Binding-site contacts:
Ligand atom N contacts residue ZN1 of chain 1.G at 3.3 Å.
Ligand atom O contacts residue HIS116 of chain 1.B at 4.5 Å.
Ligand atom O contacts residue ARG83 of chain 1.B at 3.7 Å.
Ligand atom CA contacts residue ZN1 of chain 1.G at 3.6 Å.
Ligand atom CA contacts residue HIS177 of chain 1.B at 4.0 Å.
Ligand atom CA contacts residue HIS116 of chain 1.B at 4.4 Å.
Ligand atom O contacts residue SER114 of chain 1.B at 3.9 Å.
Ligand atom N contacts residue HIS177 of chain 1.B at 4.2 Å.
Ligand atom C contacts residue SER114 of chain 1.B at 3.7 Å.
Ligand atom OXT contacts residue GLU115 of chain 1.B at 4.3 Å.
Ligand atom CA contacts residue PHE107 of chain 1.B at 3.9 Å (hydrophobic).
Ligand atom CA contacts residue ALA109 of chain 1.B at 4.3 Å (hydrophobic).
Ligand atom N contacts residue GLU174 of chain 1.B at 3.2 Å (salt-bridge).
Ligand atom N contacts residue PHE107 of chain 1.B at 3.1 Å (h-bond).
Ligand atom OXT contacts residue ZN1 of chain 1.G at 4.4 Å.
Ligand atom OXT contacts residue GLN88 of chain 1.B at 4.3 Å.
Ligand atom OXT contacts residue HIS116 of chain 1.B at 3.2 Å.
Ligand atom CB contacts residue GLU174 of chain 1.B at 3.6 Å.
Ligand atom CB contacts residue TYR161 of chain 1.B at 3.6 Å (hydrophobic).
Ligand atom CB contacts residue ALA109 of chain 1.B at 3.9 Å (hydrophobic).
Ligand atom O contacts residue ALA109 of chain 1.B at 3.1 Å (h-bond).
Ligand atom OXT contacts residue ARG83 of chain 1.B at 4.1 Å.
Ligand atom C contacts residue ARG83 of chain 1.B at 4.1 Å.
Ligand atom OXT contacts residue ALA109 of chain 1.B at 3.7 Å.
Ligand atom CA contacts residue TYR161 of chain 1.B at 4.2 Å (hydrophobic).
Ligand atom OXT contacts residue HIS177 of chain 1.B at 4.3 Å.
Ligand atom O contacts residue PHE107 of chain 1.B at 4.2 Å.
Ligand atom O contacts residue GLN88 of chain 1.B at 3.2 Å (h-bond).
Ligand atom C contacts residue GLN88 of chain 1.B at 4.2 Å.
Ligand atom O contacts residue VAL108 of chain 1.B at 3.9 Å.
Ligand atom CB contacts residue ILE171 of chain 1.B at 4.2 Å (hydrophobic).
Ligand atom C contacts residue HIS116 of chain 1.B at 3.8 Å.
Ligand atom CA contacts residue GLU174 of chain 1.B at 3.7 Å.
Ligand atom C contacts residue ALA109 of chain 1.B at 3.7 Å (hydrophobic).
Ligand atom C contacts residue ZN1 of chain 1.G at 4.2 Å.
Ligand atom CB contacts residue PHE107 of chain 1.B at 3.6 Å (hydrophobic).
Ligand atom OXT contacts residue SER114 of chain 1.B at 2.7 Å (h-bond).

Sequence of chain 1.B:
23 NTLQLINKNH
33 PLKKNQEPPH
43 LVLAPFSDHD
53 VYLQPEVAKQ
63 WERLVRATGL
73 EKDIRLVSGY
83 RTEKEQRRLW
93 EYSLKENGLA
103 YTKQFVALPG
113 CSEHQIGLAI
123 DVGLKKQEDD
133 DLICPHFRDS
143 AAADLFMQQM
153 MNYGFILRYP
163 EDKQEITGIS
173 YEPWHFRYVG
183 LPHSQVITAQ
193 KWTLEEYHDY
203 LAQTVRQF

A protein and the small-molecule ligand that binds it are described below.
Small molecule (SMILES): C[C@@H](N)C(=O)O